Sequence of chain 1.B:
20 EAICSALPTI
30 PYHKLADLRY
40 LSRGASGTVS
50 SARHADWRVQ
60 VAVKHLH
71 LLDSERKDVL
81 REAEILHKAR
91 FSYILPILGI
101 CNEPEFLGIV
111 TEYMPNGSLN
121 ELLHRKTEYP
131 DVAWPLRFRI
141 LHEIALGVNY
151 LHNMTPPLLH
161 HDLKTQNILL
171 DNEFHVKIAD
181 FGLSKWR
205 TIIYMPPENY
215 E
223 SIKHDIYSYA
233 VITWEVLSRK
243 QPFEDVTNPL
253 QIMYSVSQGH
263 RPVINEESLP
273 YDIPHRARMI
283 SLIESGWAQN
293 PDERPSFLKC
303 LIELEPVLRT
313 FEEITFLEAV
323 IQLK

Binding-site contacts:
Ligand atom C10 contacts residue MET114 of chain 1.B at 3.4 Å (hydrophobic).
Ligand atom C31 contacts residue THR111 of chain 1.B at 3.9 Å.
Ligand atom C29 contacts residue LYS63 of chain 1.B at 3.6 Å.
Ligand atom C22 contacts residue SER41 of chain 1.B at 3.9 Å.
Ligand atom C3 contacts residue LEU40 of chain 1.B at 3.2 Å (hydrophobic).
Ligand atom C9 contacts residue TYR113 of chain 1.B at 3.8 Å (hydrophobic).
Ligand atom N18 contacts residue SER41 of chain 1.B at 3.0 Å (h-bond).
Ligand atom N25 contacts residue VAL48 of chain 1.B at 3.5 Å.
Ligand atom C24 contacts residue VAL48 of chain 1.B at 3.5 Å (hydrophobic).
Ligand atom C27 contacts residue ASP180 of chain 1.B at 3.6 Å.
Ligand atom CL30 contacts residue THR111 of chain 1.B at 3.6 Å.
Ligand atom C4 contacts residue LEU40 of chain 1.B at 3.8 Å (hydrophobic).
Ligand atom C10 contacts residue TYR113 of chain 1.B at 3.9 Å (hydrophobic).
Ligand atom O15 contacts residue MET114 of chain 1.B at 2.8 Å (h-bond).
Ligand atom C31 contacts residue LEU95 of chain 1.B at 3.7 Å (hydrophobic).
Ligand atom C16 contacts residue GLU112 of chain 1.B at 3.4 Å.
Ligand atom CL30 contacts residue LEU86 of chain 1.B at 3.8 Å.
Ligand atom C17 contacts residue SER41 of chain 1.B at 3.8 Å.
Ligand atom C6 contacts residue LEU40 of chain 1.B at 3.8 Å (hydrophobic).
Ligand atom C1 contacts residue TYR39 of chain 1.B at 3.7 Å (hydrophobic).
Ligand atom C14 contacts residue ALA61 of chain 1.B at 3.9 Å (hydrophobic).
Ligand atom CL30 contacts residue ILE109 of chain 1.B at 3.9 Å.
Ligand atom C14 contacts residue MET114 of chain 1.B at 3.8 Å (hydrophobic).
Ligand atom N5 contacts residue LEU40 of chain 1.B at 3.6 Å (h-bond).
Ligand atom C22 contacts residue LEU169 of chain 1.B at 3.9 Å (hydrophobic).
Ligand atom C28 contacts residue LYS63 of chain 1.B at 3.7 Å.
Ligand atom C26 contacts residue VAL48 of chain 1.B at 3.8 Å (hydrophobic).
Ligand atom C29 contacts residue LEU95 of chain 1.B at 3.6 Å (hydrophobic).
Ligand atom O15 contacts residue TYR113 of chain 1.B at 3.7 Å.
Ligand atom C16 contacts residue ALA61 of chain 1.B at 3.4 Å (hydrophobic).
Ligand atom N23 contacts residue VAL48 of chain 1.B at 3.8 Å.
Ligand atom C9 contacts residue LEU40 of chain 1.B at 3.7 Å (hydrophobic).
Ligand atom C13 contacts residue MET114 of chain 1.B at 3.3 Å (hydrophobic).
Ligand atom C28 contacts residue ASP180 of chain 1.B at 3.6 Å.
Ligand atom CL30 contacts residue LYS63 of chain 1.B at 3.6 Å.
Ligand atom O15 contacts residue GLU112 of chain 1.B at 3.7 Å.
Ligand atom C16 contacts residue THR111 of chain 1.B at 3.8 Å.
Ligand atom C8 contacts residue LEU40 of chain 1.B at 3.5 Å (hydrophobic).
Ligand atom O15 contacts residue ALA61 of chain 1.B at 3.5 Å.
Ligand atom C16 contacts residue MET114 of chain 1.B at 3.7 Å (hydrophobic).

This protein binds this small molecule.
Small molecule (SMILES): COCCNC(=O)c1ccc2c(c1)nc(-c1cnc(-c3ccc(Cl)cc3)[nH]1)n2CCOC